Sequence of chain 1.C:
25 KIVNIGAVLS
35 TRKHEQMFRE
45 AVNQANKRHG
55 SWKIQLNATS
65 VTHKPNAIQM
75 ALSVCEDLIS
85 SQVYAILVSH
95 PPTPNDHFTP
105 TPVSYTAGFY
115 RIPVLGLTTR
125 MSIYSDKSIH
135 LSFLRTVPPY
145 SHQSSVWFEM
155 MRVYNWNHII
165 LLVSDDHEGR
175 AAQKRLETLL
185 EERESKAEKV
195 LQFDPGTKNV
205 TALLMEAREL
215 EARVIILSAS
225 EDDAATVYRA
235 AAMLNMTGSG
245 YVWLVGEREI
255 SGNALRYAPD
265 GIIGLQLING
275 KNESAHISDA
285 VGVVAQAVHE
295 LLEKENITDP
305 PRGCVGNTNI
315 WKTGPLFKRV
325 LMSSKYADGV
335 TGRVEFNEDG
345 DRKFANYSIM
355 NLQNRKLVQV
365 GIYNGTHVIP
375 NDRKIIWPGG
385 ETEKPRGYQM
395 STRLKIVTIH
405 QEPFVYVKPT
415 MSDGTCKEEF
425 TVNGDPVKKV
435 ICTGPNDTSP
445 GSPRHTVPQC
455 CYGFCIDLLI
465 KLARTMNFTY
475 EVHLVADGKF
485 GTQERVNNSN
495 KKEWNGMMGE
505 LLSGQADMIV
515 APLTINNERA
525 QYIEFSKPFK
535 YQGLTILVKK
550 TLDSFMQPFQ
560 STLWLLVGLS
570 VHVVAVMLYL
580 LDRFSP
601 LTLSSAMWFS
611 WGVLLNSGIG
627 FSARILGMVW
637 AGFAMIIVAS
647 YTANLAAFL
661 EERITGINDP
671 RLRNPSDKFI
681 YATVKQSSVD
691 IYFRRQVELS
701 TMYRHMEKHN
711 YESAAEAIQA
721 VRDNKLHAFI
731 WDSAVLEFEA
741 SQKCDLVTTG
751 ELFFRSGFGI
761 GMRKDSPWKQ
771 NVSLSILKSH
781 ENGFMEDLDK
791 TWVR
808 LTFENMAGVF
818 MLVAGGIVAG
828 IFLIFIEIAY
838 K

A protein and the small-molecule ligand that binds it are described below.
Small molecule (SMILES): CC(=O)N[C@@H]1[C@@H](O)[C@H](O)[C@@H](CO)O[C@H]1O

Binding-site contacts:
Ligand atom C7 contacts residue ASN300 of chain 1.C at 3.8 Å.
Ligand atom O7 contacts residue ARG323 of chain 1.C at 3.7 Å.
Ligand atom O7 contacts residue ASN300 of chain 1.C at 4.0 Å.
Ligand atom O7 contacts residue LEU320 of chain 1.C at 4.2 Å.
Ligand atom C4 contacts residue ASN300 of chain 1.C at 4.2 Å.
Ligand atom C5 contacts residue ASN300 of chain 1.C at 3.7 Å.
Ligand atom C3 contacts residue ASN300 of chain 1.C at 3.8 Å.
Ligand atom C2 contacts residue ASN300 of chain 1.C at 2.5 Å.
Ligand atom O5 contacts residue ASN300 of chain 1.C at 2.4 Å (h-bond).
Ligand atom C1 contacts residue ASN300 of chain 1.C at 1.4 Å.
Ligand atom N2 contacts residue ASN300 of chain 1.C at 2.9 Å (h-bond).